Binding-site contacts:
Ligand atom C3 contacts residue ASN483 of chain 1.A at 3.8 Å.
Ligand atom C1 contacts residue ASN483 of chain 1.A at 1.4 Å.
Ligand atom C2 contacts residue ASN483 of chain 1.A at 2.4 Å.
Ligand atom C8 contacts residue SER480 of chain 1.A at 4.2 Å.
Ligand atom C4 contacts residue ASN483 of chain 1.A at 4.2 Å.
Ligand atom N2 contacts residue ASN483 of chain 1.A at 2.8 Å (h-bond).
Ligand atom O5 contacts residue ASN483 of chain 1.A at 2.3 Å (h-bond).
Ligand atom C5 contacts residue ASN483 of chain 1.A at 3.6 Å.
Ligand atom C6 contacts residue ASN483 of chain 1.A at 4.3 Å.
Ligand atom C7 contacts residue ASN483 of chain 1.A at 4.0 Å.
Ligand atom C8 contacts residue ALA476 of chain 1.A at 4.0 Å (hydrophobic).
Ligand atom C1 contacts residue GLY479 of chain 1.A at 4.4 Å.

Sequence of chain 1.A:
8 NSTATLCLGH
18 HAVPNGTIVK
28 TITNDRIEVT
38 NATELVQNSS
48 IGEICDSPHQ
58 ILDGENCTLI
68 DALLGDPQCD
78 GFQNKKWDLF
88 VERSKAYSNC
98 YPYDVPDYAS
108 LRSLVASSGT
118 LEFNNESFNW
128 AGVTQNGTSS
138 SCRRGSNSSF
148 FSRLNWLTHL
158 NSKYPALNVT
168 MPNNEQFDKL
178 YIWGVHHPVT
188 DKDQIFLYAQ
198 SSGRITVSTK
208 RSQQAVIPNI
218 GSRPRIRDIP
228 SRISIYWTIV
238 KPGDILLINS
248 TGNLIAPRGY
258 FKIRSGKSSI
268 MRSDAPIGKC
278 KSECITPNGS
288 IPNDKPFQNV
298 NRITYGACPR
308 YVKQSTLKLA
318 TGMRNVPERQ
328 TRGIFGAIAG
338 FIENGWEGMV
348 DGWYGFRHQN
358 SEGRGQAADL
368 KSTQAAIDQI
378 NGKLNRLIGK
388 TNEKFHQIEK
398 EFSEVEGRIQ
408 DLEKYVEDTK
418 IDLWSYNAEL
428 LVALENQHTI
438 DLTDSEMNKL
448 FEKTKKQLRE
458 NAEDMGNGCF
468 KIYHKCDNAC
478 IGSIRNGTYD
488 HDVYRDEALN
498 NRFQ

A protein and the small-molecule ligand that binds it are described below.
Small molecule (SMILES): CC(=O)N[C@H]1[C@H](O[C@H]2[C@H](O)[C@@H](NC(C)=O)CO[C@@H]2CO)O[C@H](CO)[C@@H](O[C@@H]2O[C@H](CO)[C@@H](O)[C@H](O)[C@@H]2O)[C@@H]1O